Binding-site contacts:
Ligand atom C10 contacts residue VAL194 of chain 6.B at 3.7 Å (hydrophobic).
Ligand atom C23 contacts residue PHE236 of chain 6.B at 3.5 Å (hydrophobic).
Ligand atom C9 contacts residue TYR157 of chain 6.B at 3.8 Å (hydrophobic).
Ligand atom C8 contacts residue PHE132 of chain 6.B at 3.4 Å (hydrophobic).
Ligand atom C1 contacts residue ILE155 of chain 6.B at 3.7 Å (hydrophobic).
Ligand atom C21 contacts residue TYR203 of chain 6.B at 3.8 Å (hydrophobic).
Ligand atom N3 contacts residue ILE192 of chain 6.B at 3.8 Å.
Ligand atom C21 contacts residue PHE236 of chain 6.B at 3.4 Å (hydrophobic).
Ligand atom C22 contacts residue PHE236 of chain 6.B at 3.9 Å (hydrophobic).
Ligand atom C3 contacts residue ALA24 of chain 6.D at 3.7 Å (hydrophobic).
Ligand atom C20 contacts residue TYR110 of chain 6.B at 3.5 Å (hydrophobic).
Ligand atom C3 contacts residue PRO179 of chain 6.B at 3.7 Å (hydrophobic).
Ligand atom N4 contacts residue ILE192 of chain 6.B at 3.6 Å.
Ligand atom C26 contacts residue THR109 of chain 6.B at 3.7 Å.
Ligand atom O24 contacts residue PHE236 of chain 6.B at 3.7 Å.
Ligand atom C27 contacts residue THR109 of chain 6.B at 3.5 Å.
Ligand atom C13 contacts residue VAL197 of chain 6.B at 3.6 Å (hydrophobic).
Ligand atom C10 contacts residue TYR157 of chain 6.B at 3.6 Å (hydrophobic).
Ligand atom C19 contacts residue TYR110 of chain 6.B at 3.7 Å (hydrophobic).
Ligand atom C4 contacts residue TYR157 of chain 6.B at 3.4 Å (hydrophobic).
Ligand atom C22 contacts residue TYR203 of chain 6.B at 3.5 Å (hydrophobic).
Ligand atom C1 contacts residue ILE181 of chain 6.B at 3.4 Å (hydrophobic).
Ligand atom O25 contacts residue TYR110 of chain 6.B at 3.0 Å.
Ligand atom C20 contacts residue PHE236 of chain 6.B at 3.2 Å (hydrophobic).
Ligand atom C23 contacts residue TYR110 of chain 6.B at 3.3 Å (hydrophobic).
Ligand atom C9 contacts residue ILE108 of chain 6.B at 3.5 Å (hydrophobic).
Ligand atom C11 contacts residue TYR157 of chain 6.B at 3.6 Å (hydrophobic).
Ligand atom N4 contacts residue LEU239 of chain 6.B at 3.8 Å.
Ligand atom C1 contacts residue PRO179 of chain 6.B at 3.9 Å (hydrophobic).
Ligand atom C14 contacts residue PHE236 of chain 6.B at 3.9 Å (hydrophobic).
Ligand atom C14 contacts residue VAL197 of chain 6.B at 3.6 Å (hydrophobic).
Ligand atom C11 contacts residue VAL194 of chain 6.B at 3.7 Å (hydrophobic).
Ligand atom C3 contacts residue TYR157 of chain 6.B at 3.5 Å (hydrophobic).
Ligand atom C7 contacts residue PHE132 of chain 6.B at 3.6 Å (hydrophobic).
Ligand atom C12 contacts residue PHE236 of chain 6.B at 3.8 Å (hydrophobic).
Ligand atom C8 contacts residue ILE108 of chain 6.B at 3.8 Å (hydrophobic).
Ligand atom C19 contacts residue PHE236 of chain 6.B at 3.5 Å (hydrophobic).
Ligand atom O24 contacts residue TYR110 of chain 6.B at 3.9 Å.
Ligand atom N6 contacts residue VAL194 of chain 6.B at 3.7 Å.
Ligand atom C4 contacts residue ALA24 of chain 6.D at 3.8 Å (hydrophobic).

Sequence of chain 6.B:
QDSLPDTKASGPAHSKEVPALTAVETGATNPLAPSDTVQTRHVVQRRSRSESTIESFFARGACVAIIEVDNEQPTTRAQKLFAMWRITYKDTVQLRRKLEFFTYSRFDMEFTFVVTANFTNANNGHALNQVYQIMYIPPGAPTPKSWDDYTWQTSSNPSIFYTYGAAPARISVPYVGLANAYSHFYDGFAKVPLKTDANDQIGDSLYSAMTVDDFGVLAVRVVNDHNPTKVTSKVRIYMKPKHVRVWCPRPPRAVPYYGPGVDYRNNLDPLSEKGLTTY

Sequence of chain 6.D:
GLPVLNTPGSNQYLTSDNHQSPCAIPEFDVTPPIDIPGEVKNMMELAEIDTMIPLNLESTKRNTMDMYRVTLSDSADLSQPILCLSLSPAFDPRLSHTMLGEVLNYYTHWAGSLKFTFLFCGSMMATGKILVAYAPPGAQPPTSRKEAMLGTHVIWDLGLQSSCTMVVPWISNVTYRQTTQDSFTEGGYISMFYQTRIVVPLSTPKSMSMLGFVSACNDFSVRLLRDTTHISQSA

This small molecule binds to this protein.
Small molecule (SMILES): CCOC(=O)c1ccc(OCCCCC2CCN(c3ccc(C)nn3)CC2)cc1